Binding-site contacts:
Ligand atom O5 contacts residue ASN159 of chain 3.A at 2.4 Å (h-bond).
Ligand atom O7 contacts residue TRP216 of chain 2.A at 3.3 Å (h-bond).
Ligand atom C2 contacts residue ASN159 of chain 3.A at 2.5 Å.
Ligand atom C3 contacts residue SER213 of chain 2.A at 4.1 Å.
Ligand atom C8 contacts residue NAG1 of chain 3.F at 3.1 Å.
Ligand atom C2 contacts residue SER213 of chain 2.A at 4.0 Å.
Ligand atom O7 contacts residue LEU238 of chain 3.A at 4.4 Å.
Ligand atom O6 contacts residue TRP216 of chain 2.A at 3.0 Å.
Ligand atom C7 contacts residue ASN159 of chain 3.A at 3.5 Å.
Ligand atom C6 contacts residue THR161 of chain 3.A at 4.2 Å.
Ligand atom O6 contacts residue GAL2 of chain 2.G at 3.9 Å.
Ligand atom C6 contacts residue TRP216 of chain 2.A at 4.0 Å (hydrophobic).
Ligand atom C6 contacts residue TRP216 of chain 2.A at 4.2 Å (hydrophobic).
Ligand atom O5 contacts residue LEU238 of chain 3.A at 4.2 Å.
Ligand atom C6 contacts residue LEU238 of chain 3.A at 4.1 Å (hydrophobic).
Ligand atom O6 contacts residue TRP216 of chain 2.A at 4.4 Å.
Ligand atom C5 contacts residue TRP216 of chain 2.A at 3.8 Å (hydrophobic).
Ligand atom C7 contacts residue TRP216 of chain 2.A at 4.0 Å (hydrophobic).
Ligand atom C1 contacts residue TRP216 of chain 2.A at 4.2 Å (hydrophobic).
Ligand atom O6 contacts residue THR161 of chain 3.A at 4.0 Å.
Ligand atom N2 contacts residue SER213 of chain 2.A at 3.6 Å.
Ligand atom C5 contacts residue ASN159 of chain 3.A at 3.7 Å.
Ligand atom O5 contacts residue TRP216 of chain 2.A at 4.2 Å.
Ligand atom O3 contacts residue TRP216 of chain 2.A at 4.1 Å.
Ligand atom O7 contacts residue PRO215 of chain 2.A at 4.1 Å.
Ligand atom C8 contacts residue ILE236 of chain 3.A at 4.2 Å (hydrophobic).
Ligand atom N2 contacts residue TRP216 of chain 2.A at 4.3 Å.
Ligand atom C3 contacts residue TRP216 of chain 2.A at 4.3 Å (hydrophobic).
Ligand atom N2 contacts residue ASN159 of chain 3.A at 2.9 Å (h-bond).
Ligand atom C2 contacts residue TRP216 of chain 2.A at 4.0 Å (hydrophobic).
Ligand atom C7 contacts residue NAG1 of chain 3.F at 4.1 Å.
Ligand atom O7 contacts residue ASN159 of chain 3.A at 3.8 Å.
Ligand atom C1 contacts residue ASN159 of chain 3.A at 1.4 Å.
Ligand atom C4 contacts residue TRP216 of chain 2.A at 3.9 Å (hydrophobic).
Ligand atom C4 contacts residue ASN159 of chain 3.A at 4.2 Å.
Ligand atom C1 contacts residue SER213 of chain 2.A at 3.9 Å.
Ligand atom C5 contacts residue LEU238 of chain 3.A at 3.7 Å (hydrophobic).
Ligand atom C5 contacts residue TRP216 of chain 2.A at 4.4 Å (hydrophobic).
Ligand atom O5 contacts residue TRP216 of chain 2.A at 4.4 Å.
Ligand atom C3 contacts residue ASN159 of chain 3.A at 3.8 Å.

Sequence of chain 2.A:
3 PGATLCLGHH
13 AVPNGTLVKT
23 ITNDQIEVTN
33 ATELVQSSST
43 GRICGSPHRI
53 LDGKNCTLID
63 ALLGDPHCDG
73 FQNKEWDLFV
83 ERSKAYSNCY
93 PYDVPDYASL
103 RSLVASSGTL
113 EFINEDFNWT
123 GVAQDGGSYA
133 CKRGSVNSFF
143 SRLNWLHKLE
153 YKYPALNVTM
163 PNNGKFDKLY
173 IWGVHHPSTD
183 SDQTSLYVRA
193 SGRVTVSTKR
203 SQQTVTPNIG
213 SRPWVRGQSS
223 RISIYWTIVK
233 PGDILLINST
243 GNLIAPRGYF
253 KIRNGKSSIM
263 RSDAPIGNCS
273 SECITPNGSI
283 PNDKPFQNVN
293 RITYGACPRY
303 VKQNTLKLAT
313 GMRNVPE

Sequence of chain 3.A:
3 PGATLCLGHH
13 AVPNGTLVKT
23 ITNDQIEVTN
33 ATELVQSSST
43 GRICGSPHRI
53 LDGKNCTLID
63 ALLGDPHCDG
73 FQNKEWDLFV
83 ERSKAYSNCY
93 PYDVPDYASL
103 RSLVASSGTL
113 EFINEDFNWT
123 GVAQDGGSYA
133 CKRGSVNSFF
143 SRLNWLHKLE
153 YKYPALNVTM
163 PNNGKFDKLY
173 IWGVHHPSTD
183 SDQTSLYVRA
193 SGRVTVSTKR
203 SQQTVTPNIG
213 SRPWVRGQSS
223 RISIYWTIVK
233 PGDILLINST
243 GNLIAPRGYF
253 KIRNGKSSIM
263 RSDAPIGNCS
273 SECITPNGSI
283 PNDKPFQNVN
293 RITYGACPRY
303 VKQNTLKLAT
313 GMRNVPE

This protein binds this small molecule.
Small molecule (SMILES): CC(=O)N[C@H]1[C@H](O[C@H]2[C@H](O)[C@@H](NC(C)=O)CO[C@@H]2CO)O[C@H](CO)[C@@H](O[C@@H]2O[C@H](CO[C@H]3O[C@H](CO)[C@@H](O)[C@H](O)[C@@H]3O)[C@@H](O)[C@H](O[C@H]3O[C@H](CO)[C@@H](O)[C@H](O)[C@@H]3O)[C@@H]2O)[C@@H]1O